Sequence of chain 1.B:
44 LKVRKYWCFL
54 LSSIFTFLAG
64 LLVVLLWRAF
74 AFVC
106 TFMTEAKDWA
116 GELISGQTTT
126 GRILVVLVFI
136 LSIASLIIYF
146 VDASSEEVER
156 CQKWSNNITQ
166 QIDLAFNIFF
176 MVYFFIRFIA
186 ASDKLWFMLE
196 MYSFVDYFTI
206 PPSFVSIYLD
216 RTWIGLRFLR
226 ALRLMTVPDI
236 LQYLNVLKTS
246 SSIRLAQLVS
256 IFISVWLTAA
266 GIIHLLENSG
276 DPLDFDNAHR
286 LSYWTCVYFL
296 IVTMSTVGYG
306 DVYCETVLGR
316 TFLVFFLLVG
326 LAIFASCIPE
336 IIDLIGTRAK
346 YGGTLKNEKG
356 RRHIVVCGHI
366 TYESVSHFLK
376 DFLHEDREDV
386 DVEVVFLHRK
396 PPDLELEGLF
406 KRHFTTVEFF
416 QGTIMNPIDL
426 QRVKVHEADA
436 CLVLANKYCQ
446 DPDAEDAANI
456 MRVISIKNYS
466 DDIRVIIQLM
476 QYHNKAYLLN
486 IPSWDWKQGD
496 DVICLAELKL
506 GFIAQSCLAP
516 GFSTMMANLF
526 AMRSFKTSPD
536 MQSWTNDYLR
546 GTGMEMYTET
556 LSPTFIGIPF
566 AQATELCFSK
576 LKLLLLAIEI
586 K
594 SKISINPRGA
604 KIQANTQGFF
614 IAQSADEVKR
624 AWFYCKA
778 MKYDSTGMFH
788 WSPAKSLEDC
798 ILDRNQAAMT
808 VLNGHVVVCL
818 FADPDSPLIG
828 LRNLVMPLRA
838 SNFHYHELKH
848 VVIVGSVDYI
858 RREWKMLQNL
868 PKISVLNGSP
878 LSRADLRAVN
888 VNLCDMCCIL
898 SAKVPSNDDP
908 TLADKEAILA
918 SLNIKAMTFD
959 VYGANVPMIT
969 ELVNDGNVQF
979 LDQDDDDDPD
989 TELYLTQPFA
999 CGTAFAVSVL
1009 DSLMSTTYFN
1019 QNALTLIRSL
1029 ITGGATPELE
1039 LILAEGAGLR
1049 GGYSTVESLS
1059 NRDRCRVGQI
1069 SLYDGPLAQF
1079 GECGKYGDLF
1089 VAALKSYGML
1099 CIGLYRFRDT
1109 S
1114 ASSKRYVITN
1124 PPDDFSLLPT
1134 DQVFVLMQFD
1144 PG

The small molecule below binds the protein below.
Small molecule (SMILES): COc1ccc2c3c4n(c2c1)[C@@H](C=C(C)C)OOC(C)(C)C[C@@H]4N1C(=O)[C@@H]2CCCN2C(=O)[C@]1(O)[C@H]3O

Sequence of chain 1.D:
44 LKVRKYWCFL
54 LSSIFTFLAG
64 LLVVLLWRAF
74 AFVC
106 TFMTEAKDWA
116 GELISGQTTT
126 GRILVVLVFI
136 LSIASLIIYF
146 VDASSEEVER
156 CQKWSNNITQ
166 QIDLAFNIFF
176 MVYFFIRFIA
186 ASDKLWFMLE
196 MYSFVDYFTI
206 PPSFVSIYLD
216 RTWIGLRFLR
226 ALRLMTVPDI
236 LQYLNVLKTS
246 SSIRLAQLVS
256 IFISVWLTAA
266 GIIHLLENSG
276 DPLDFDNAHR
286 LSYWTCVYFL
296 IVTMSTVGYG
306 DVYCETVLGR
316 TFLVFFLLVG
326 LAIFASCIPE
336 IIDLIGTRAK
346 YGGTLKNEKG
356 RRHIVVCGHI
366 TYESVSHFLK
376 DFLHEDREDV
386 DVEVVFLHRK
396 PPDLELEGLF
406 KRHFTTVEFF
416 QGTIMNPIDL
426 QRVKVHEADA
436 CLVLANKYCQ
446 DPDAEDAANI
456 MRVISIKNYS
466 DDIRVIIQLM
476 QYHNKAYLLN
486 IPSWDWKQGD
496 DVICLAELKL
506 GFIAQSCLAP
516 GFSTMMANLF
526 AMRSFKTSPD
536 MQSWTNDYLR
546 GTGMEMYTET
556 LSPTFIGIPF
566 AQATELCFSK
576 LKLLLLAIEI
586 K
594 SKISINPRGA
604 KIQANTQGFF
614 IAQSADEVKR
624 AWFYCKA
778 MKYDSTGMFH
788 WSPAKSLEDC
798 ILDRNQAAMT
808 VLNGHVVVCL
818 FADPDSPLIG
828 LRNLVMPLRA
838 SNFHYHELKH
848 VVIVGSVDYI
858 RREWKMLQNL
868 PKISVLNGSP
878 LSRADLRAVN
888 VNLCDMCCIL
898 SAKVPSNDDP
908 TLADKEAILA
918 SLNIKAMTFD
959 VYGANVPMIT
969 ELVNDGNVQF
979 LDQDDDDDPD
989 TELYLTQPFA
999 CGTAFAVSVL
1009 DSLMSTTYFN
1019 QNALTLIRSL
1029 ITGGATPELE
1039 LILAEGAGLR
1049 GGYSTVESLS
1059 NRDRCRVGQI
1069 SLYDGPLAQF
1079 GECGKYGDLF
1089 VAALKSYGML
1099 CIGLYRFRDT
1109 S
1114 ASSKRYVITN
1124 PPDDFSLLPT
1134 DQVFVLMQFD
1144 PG

Sequence of chain 1.A:
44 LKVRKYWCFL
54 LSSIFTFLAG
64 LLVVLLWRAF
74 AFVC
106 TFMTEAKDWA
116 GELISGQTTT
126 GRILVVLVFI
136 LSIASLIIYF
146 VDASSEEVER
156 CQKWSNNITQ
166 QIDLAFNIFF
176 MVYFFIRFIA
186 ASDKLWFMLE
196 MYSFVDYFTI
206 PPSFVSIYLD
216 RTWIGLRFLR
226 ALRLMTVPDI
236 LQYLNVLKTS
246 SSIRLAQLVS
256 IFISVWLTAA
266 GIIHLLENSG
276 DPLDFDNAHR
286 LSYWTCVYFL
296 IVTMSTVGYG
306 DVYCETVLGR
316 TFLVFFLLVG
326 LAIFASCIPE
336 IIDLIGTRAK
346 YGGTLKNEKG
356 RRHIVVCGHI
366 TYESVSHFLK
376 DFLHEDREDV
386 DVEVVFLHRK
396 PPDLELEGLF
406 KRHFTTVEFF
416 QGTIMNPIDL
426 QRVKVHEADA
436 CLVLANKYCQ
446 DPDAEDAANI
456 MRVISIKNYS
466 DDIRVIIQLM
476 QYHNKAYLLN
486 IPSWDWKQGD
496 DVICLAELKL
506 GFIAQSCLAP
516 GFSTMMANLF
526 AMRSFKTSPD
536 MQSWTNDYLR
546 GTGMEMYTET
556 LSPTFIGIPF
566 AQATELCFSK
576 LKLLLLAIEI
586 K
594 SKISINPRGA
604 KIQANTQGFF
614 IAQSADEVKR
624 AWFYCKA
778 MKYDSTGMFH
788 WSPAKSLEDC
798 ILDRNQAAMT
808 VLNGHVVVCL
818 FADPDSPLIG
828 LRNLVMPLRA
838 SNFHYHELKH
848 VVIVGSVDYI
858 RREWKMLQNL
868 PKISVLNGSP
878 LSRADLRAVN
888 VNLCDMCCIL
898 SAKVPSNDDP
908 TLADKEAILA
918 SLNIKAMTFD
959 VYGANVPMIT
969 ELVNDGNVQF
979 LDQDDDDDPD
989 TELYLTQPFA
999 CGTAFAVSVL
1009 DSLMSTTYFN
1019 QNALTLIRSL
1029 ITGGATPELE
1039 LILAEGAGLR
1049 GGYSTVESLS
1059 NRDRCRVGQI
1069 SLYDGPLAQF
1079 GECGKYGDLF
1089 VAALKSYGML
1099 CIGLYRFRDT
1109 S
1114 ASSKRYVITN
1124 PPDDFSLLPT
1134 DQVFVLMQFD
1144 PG

Binding-site contacts:
Ligand atom O6 contacts residue GLY325 of chain 1.D at 3.7 Å.
Ligand atom C15 contacts residue MET299 of chain 1.D at 3.8 Å (hydrophobic).
Ligand atom O7 contacts residue LEU322 of chain 1.D at 3.3 Å.
Ligand atom C16 contacts residue LEU326 of chain 1.D at 3.8 Å (hydrophobic).
Ligand atom N1 contacts residue MET299 of chain 1.D at 3.7 Å.
Ligand atom C3 contacts residue PHE329 of chain 1.D at 3.6 Å (hydrophobic).
Ligand atom N2 contacts residue PHE329 of chain 1.D at 3.9 Å.
Ligand atom C21 contacts residue PHE329 of chain 1.D at 3.5 Å (hydrophobic).
Ligand atom C27 contacts residue LEU322 of chain 1.D at 3.8 Å (hydrophobic).
Ligand atom O2 contacts residue MET299 of chain 1.D at 3.5 Å (h-bond).
Ligand atom C14 contacts residue GLY325 of chain 1.D at 4.0 Å.
Ligand atom C12 contacts residue MET299 of chain 1.D at 3.9 Å (hydrophobic).
Ligand atom C13 contacts residue GLY325 of chain 1.D at 3.5 Å.
Ligand atom C2 contacts residue PHE329 of chain 1.D at 3.8 Å (hydrophobic).
Ligand atom C17 contacts residue MET299 of chain 1.D at 3.6 Å (hydrophobic).
Ligand atom C25 contacts residue PHE257 of chain 1.D at 4.0 Å (hydrophobic).
Ligand atom C27 contacts residue LEU326 of chain 1.D at 3.9 Å (hydrophobic).
Ligand atom C16 contacts residue MET299 of chain 1.D at 3.2 Å (hydrophobic).
Ligand atom C22 contacts residue THR301 of chain 1.D at 3.7 Å.
Ligand atom C13 contacts residue PHE321 of chain 1.D at 3.9 Å (hydrophobic).
Ligand atom C14 contacts residue PHE321 of chain 1.D at 3.8 Å (hydrophobic).
Ligand atom O3 contacts residue PHE329 of chain 1.D at 3.1 Å.
Ligand atom O5 contacts residue ILE328 of chain 1.D at 3.4 Å.
Ligand atom C15 contacts residue LEU326 of chain 1.D at 3.9 Å (hydrophobic).
Ligand atom C7 contacts residue PHE257 of chain 1.D at 3.6 Å (hydrophobic).
Ligand atom O1 contacts residue MET299 of chain 1.D at 3.9 Å.
Ligand atom C18 contacts residue MET299 of chain 1.D at 3.3 Å (hydrophobic).
Ligand atom O7 contacts residue THR298 of chain 1.D at 3.8 Å.
Ligand atom C6 contacts residue LEU253 of chain 1.D at 3.4 Å (hydrophobic).
Ligand atom C22 contacts residue MET299 of chain 1.D at 3.9 Å (hydrophobic).
Ligand atom O5 contacts residue PHE329 of chain 1.D at 3.0 Å (h-bond).
Ligand atom O5 contacts residue GLY325 of chain 1.D at 3.1 Å (h-bond).
Ligand atom C19 contacts residue PHE329 of chain 1.D at 3.8 Å (hydrophobic).
Ligand atom C13 contacts residue MET299 of chain 1.D at 3.9 Å (hydrophobic).
Ligand atom C27 contacts residue THR301 of chain 1.D at 3.7 Å.
Ligand atom C7 contacts residue LEU253 of chain 1.D at 4.0 Å (hydrophobic).
Ligand atom C8 contacts residue ILE328 of chain 1.D at 3.9 Å (hydrophobic).
Ligand atom C23 contacts residue PHE257 of chain 1.D at 3.8 Å (hydrophobic).
Ligand atom O4 contacts residue ILE328 of chain 1.D at 3.9 Å.
Ligand atom C27 contacts residue THR298 of chain 1.D at 3.7 Å.